Sequence of chain 1.B:
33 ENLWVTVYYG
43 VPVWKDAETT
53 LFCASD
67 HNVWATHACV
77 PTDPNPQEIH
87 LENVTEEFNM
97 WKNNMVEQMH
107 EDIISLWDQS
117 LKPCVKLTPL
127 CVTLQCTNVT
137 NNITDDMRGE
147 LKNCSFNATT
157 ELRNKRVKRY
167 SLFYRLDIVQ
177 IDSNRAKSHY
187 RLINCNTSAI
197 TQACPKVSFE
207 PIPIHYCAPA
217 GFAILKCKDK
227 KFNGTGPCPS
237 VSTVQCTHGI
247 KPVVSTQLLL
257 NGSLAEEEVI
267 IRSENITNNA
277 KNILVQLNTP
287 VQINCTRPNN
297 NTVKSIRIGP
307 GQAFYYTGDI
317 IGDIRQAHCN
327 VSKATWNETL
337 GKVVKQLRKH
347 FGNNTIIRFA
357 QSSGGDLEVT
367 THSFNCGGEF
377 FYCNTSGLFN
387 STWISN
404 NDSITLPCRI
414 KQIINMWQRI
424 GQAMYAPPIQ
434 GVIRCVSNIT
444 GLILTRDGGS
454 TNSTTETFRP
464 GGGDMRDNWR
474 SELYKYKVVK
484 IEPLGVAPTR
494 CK

Binding-site contacts:
Ligand atom C8 contacts residue ASN380 of chain 1.B at 4.2 Å.
Ligand atom C1 contacts residue SER382 of chain 1.B at 4.1 Å.
Ligand atom N2 contacts residue ASN380 of chain 1.B at 3.0 Å (h-bond).
Ligand atom C3 contacts residue ASN380 of chain 1.B at 3.9 Å.
Ligand atom C2 contacts residue ASN380 of chain 1.B at 2.6 Å.
Ligand atom C8 contacts residue THR367 of chain 1.B at 3.7 Å.
Ligand atom O5 contacts residue ASN380 of chain 1.B at 2.5 Å (h-bond).
Ligand atom O7 contacts residue ASN380 of chain 1.B at 3.2 Å (h-bond).
Ligand atom C1 contacts residue ASN380 of chain 1.B at 1.5 Å.
Ligand atom C5 contacts residue ASN380 of chain 1.B at 3.8 Å.
Ligand atom C4 contacts residue ASN380 of chain 1.B at 4.4 Å.
Ligand atom C8 contacts residue THR366 of chain 1.B at 3.2 Å.
Ligand atom O5 contacts residue SER382 of chain 1.B at 4.3 Å.
Ligand atom C7 contacts residue ASN380 of chain 1.B at 3.2 Å.

A small-molecule ligand and the protein it binds are described below.
Small molecule (SMILES): CC(=O)N[C@H]1[C@H](O[C@H]2[C@H](O)[C@@H](NC(C)=O)CO[C@@H]2CO)O[C@H](CO)[C@@H](O)[C@@H]1O